A small-molecule ligand and the protein it binds are described below.
Small molecule (SMILES): O=C(NC1[C@@H]2CC3C[C@H]1CC(O)(C3)C2)c1cnc(N[C@H]2CCOC2)nc1C1CCCC1

Binding-site contacts:
Ligand atom C24 contacts residue PRO372 of chain 2.A at 4.4 Å (hydrophobic).
Ligand atom C11 contacts residue MET504 of chain 2.A at 3.8 Å (hydrophobic).
Ligand atom C21 contacts residue DMS1 of chain 2.D at 3.9 Å.
Ligand atom C13 contacts residue MET504 of chain 2.A at 4.5 Å (hydrophobic).
Ligand atom C8 contacts residue MET504 of chain 2.A at 4.4 Å (hydrophobic).
Ligand atom C10 contacts residue HIS507 of chain 2.A at 4.3 Å.
Ligand atom C1 contacts residue ASN379 of chain 2.A at 4.2 Å.
Ligand atom C10 contacts residue MET504 of chain 2.A at 3.5 Å (hydrophobic).
Ligand atom C22 contacts residue DMS1 of chain 2.D at 4.2 Å.
Ligand atom C19 contacts residue SER375 of chain 2.A at 3.8 Å.
Ligand atom C27 contacts residue ASN367 of chain 2.A at 3.5 Å.
Ligand atom C24 contacts residue GLN385 of chain 2.A at 3.7 Å.
Ligand atom C9 contacts residue MET504 of chain 2.A at 4.0 Å (hydrophobic).
Ligand atom C12 contacts residue MET504 of chain 2.A at 4.5 Å (hydrophobic).
Ligand atom C25 contacts residue PHE382 of chain 2.A at 3.8 Å (hydrophobic).
Ligand atom C12 contacts residue PRO365 of chain 2.A at 4.3 Å (hydrophobic).
Ligand atom C23 contacts residue GLN385 of chain 2.A at 3.6 Å.
Ligand atom C28 contacts residue ASN367 of chain 2.A at 3.7 Å.
Ligand atom C13 contacts residue ILE364 of chain 2.A at 4.1 Å (hydrophobic).
Ligand atom O26 contacts residue GLN385 of chain 2.A at 2.7 Å (h-bond).
Ligand atom N15 contacts residue ILE364 of chain 2.A at 3.6 Å.
Ligand atom C17 contacts residue PHE382 of chain 2.A at 3.7 Å (hydrophobic).
Ligand atom C18 contacts residue PHE382 of chain 2.A at 4.2 Å (hydrophobic).
Ligand atom C25 contacts residue GLN385 of chain 2.A at 3.9 Å.
Ligand atom C20 contacts residue SER375 of chain 2.A at 3.9 Å.
Ligand atom C19 contacts residue ILE376 of chain 2.A at 4.0 Å (hydrophobic).
Ligand atom C19 contacts residue PRO372 of chain 2.A at 3.9 Å (hydrophobic).
Ligand atom C24 contacts residue MET470 of chain 2.A at 4.4 Å (hydrophobic).
Ligand atom C31 contacts residue ASN367 of chain 2.A at 4.2 Å.
Ligand atom O26 contacts residue HD21 of chain 2.H at 3.8 Å.
Ligand atom C24 contacts residue ILE376 of chain 2.A at 3.8 Å (hydrophobic).
Ligand atom C18 contacts residue ILE376 of chain 2.A at 4.1 Å (hydrophobic).
Ligand atom C11 contacts residue HIS507 of chain 2.A at 4.3 Å.
Ligand atom O14 contacts residue PHE382 of chain 2.A at 3.7 Å.
Ligand atom C21 contacts residue ILE364 of chain 2.A at 3.8 Å (hydrophobic).
Ligand atom C22 contacts residue ILE364 of chain 2.A at 4.4 Å (hydrophobic).
Ligand atom O14 contacts residue MET504 of chain 2.A at 3.5 Å.
Ligand atom C16 contacts residue ILE364 of chain 2.A at 3.6 Å (hydrophobic).
Ligand atom C18 contacts residue SER375 of chain 2.A at 4.0 Å.

Sequence of chain 2.A:
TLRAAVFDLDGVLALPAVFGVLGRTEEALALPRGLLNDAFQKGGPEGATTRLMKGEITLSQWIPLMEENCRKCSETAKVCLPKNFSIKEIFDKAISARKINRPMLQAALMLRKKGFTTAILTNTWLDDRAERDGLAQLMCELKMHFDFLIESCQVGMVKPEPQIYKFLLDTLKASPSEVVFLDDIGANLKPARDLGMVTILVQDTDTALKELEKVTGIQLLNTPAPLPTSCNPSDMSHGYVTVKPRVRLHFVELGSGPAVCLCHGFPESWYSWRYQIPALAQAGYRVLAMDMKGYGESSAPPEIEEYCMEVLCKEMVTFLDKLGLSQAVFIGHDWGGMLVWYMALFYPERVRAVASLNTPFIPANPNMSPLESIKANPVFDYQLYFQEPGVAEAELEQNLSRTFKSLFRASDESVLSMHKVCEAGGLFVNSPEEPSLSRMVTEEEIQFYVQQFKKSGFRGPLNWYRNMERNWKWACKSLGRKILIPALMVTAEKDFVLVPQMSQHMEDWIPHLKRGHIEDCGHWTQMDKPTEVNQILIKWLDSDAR